Binding-site contacts:
Ligand atom O1 contacts residue LEU196 of chain 1.A at 3.3 Å.
Ligand atom N1 contacts residue ZN1 of chain 1.B at 2.1 Å.
Ligand atom C4 contacts residue GLN91 of chain 1.A at 3.5 Å.
Ligand atom O2 contacts residue HIS118 of chain 1.A at 3.5 Å (h-bond).
Ligand atom N4 contacts residue PHE129 of chain 1.A at 4.0 Å.
Ligand atom O2 contacts residue HIS93 of chain 1.A at 3.3 Å.
Ligand atom O2 contacts residue TRP207 of chain 1.A at 4.1 Å.
Ligand atom S1 contacts residue THR197 of chain 1.A at 3.7 Å.
Ligand atom O3 contacts residue GLN91 of chain 1.A at 3.5 Å.
Ligand atom S1 contacts residue ZN1 of chain 1.B at 3.1 Å.
Ligand atom O2 contacts residue VAL141 of chain 1.A at 3.9 Å.
Ligand atom O1 contacts residue SER195 of chain 1.A at 4.0 Å.
Ligand atom C3 contacts residue GLN91 of chain 1.A at 3.8 Å.
Ligand atom O3 contacts residue VAL120 of chain 1.A at 3.4 Å.
Ligand atom N3 contacts residue THR197 of chain 1.A at 4.2 Å.
Ligand atom S2 contacts residue VAL120 of chain 1.A at 3.8 Å.
Ligand atom C1 contacts residue HIS93 of chain 1.A at 3.9 Å.
Ligand atom N3 contacts residue THR198 of chain 1.A at 2.8 Å (h-bond).
Ligand atom N1 contacts residue HIS95 of chain 1.A at 3.4 Å (h-bond).
Ligand atom N2 contacts residue THR198 of chain 1.A at 3.1 Å (h-bond).
Ligand atom C2 contacts residue LEU196 of chain 1.A at 4.1 Å (hydrophobic).
Ligand atom S2 contacts residue LEU196 of chain 1.A at 4.1 Å.
Ligand atom S1 contacts residue HIS118 of chain 1.A at 3.9 Å.
Ligand atom C3 contacts residue PHE129 of chain 1.A at 3.5 Å (hydrophobic).
Ligand atom N1 contacts residue GLU105 of chain 1.A at 4.0 Å.
Ligand atom N2 contacts residue LEU196 of chain 1.A at 4.2 Å.
Ligand atom O1 contacts residue TRP207 of chain 1.A at 3.5 Å.
Ligand atom N1 contacts residue HIS118 of chain 1.A at 3.4 Å (h-bond).
Ligand atom C4 contacts residue PHE129 of chain 1.A at 3.6 Å (hydrophobic).
Ligand atom O2 contacts residue ZN1 of chain 1.B at 3.1 Å.
Ligand atom O1 contacts residue THR197 of chain 1.A at 3.0 Å (h-bond).
Ligand atom N1 contacts residue THR197 of chain 1.A at 2.5 Å (h-bond).
Ligand atom S2 contacts residue HIS93 of chain 1.A at 3.7 Å.
Ligand atom C1 contacts residue THR198 of chain 1.A at 4.1 Å.
Ligand atom N1 contacts residue HIS93 of chain 1.A at 3.4 Å (h-bond).
Ligand atom O3 contacts residue PHE129 of chain 1.A at 3.8 Å.
Ligand atom N3 contacts residue LEU196 of chain 1.A at 3.9 Å.
Ligand atom O2 contacts residue VAL120 of chain 1.A at 3.7 Å.
Ligand atom S1 contacts residue HIS93 of chain 1.A at 3.8 Å.
Ligand atom C1 contacts residue LEU196 of chain 1.A at 4.0 Å (hydrophobic).

The small molecule below binds the protein below.
Small molecule (SMILES): CC(=O)Nc1nnc(S(N)(=O)=O)s1

Sequence of chain 1.A:
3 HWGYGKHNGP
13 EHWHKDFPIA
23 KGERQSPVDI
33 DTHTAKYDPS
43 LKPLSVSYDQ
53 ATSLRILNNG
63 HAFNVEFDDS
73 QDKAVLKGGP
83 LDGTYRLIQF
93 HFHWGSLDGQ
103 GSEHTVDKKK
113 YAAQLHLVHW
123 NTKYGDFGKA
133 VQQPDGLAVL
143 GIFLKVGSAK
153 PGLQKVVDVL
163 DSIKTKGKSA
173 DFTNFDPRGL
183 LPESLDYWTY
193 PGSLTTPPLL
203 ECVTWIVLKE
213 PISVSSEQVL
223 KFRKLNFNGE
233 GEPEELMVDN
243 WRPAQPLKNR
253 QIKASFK